This small molecule binds to this protein.
Small molecule (SMILES): CCCCCCCCCCCCOS(=O)(=O)O

Sequence of chain 21.A:
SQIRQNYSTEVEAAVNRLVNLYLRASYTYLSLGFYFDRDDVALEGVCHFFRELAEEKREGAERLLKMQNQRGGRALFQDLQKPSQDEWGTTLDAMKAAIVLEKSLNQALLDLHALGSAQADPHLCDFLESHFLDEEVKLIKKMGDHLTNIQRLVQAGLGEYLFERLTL

Binding-site contacts:
Ligand atom C9 contacts residue SDS1 of chain 4.B at 0.7 Å.
Ligand atom C2 contacts residue GLU63 of chain 4.A at 3.7 Å.
Ligand atom O3S contacts residue LEU31 of chain 4.A at 3.7 Å.
Ligand atom C5 contacts residue SER27 of chain 21.A at 3.2 Å.
Ligand atom S contacts residue SDS1 of chain 4.B at 0.7 Å.
Ligand atom C8 contacts residue SDS1 of chain 4.B at 0.7 Å.
Ligand atom C5 contacts residue SDS1 of chain 4.B at 0.4 Å.
Ligand atom C3 contacts residue SER27 of chain 21.A at 3.1 Å.
Ligand atom C7 contacts residue SDS1 of chain 4.B at 0.7 Å.
Ligand atom C6 contacts residue SDS1 of chain 4.B at 0.6 Å.
Ligand atom S contacts residue ARG59 of chain 21.A at 3.3 Å.
Ligand atom O4 contacts residue ARG59 of chain 21.A at 3.0 Å.
Ligand atom C11 contacts residue SDS1 of chain 4.B at 0.6 Å.
Ligand atom O2S contacts residue SER27 of chain 4.A at 3.4 Å (h-bond).
Ligand atom O2S contacts residue SDS1 of chain 4.B at 0.6 Å.
Ligand atom O1S contacts residue GLU56 of chain 4.A at 3.7 Å.
Ligand atom C10 contacts residue SDS1 of chain 4.B at 0.7 Å.
Ligand atom C2 contacts residue ALA55 of chain 21.A at 3.8 Å (hydrophobic).
Ligand atom O4 contacts residue GLU63 of chain 21.A at 3.4 Å (salt-bridge).
Ligand atom C1 contacts residue SDS1 of chain 4.B at 0.4 Å.
Ligand atom O4 contacts residue ARG59 of chain 4.A at 3.5 Å (salt-bridge).
Ligand atom C3 contacts residue ALA55 of chain 21.A at 3.8 Å (hydrophobic).
Ligand atom C3 contacts residue SDS1 of chain 4.B at 0.6 Å.
Ligand atom C12 contacts residue SER27 of chain 4.A at 3.3 Å.
Ligand atom C2 contacts residue SDS1 of chain 4.B at 0.7 Å.
Ligand atom C4 contacts residue SER27 of chain 21.A at 3.4 Å.
Ligand atom S contacts residue GLU63 of chain 21.A at 3.4 Å (salt-bridge).
Ligand atom O2S contacts residue ARG59 of chain 21.A at 3.2 Å.
Ligand atom C12 contacts residue SDS1 of chain 4.B at 0.4 Å.
Ligand atom C3 contacts residue ARG59 of chain 4.A at 3.6 Å.
Ligand atom C4 contacts residue ARG59 of chain 4.A at 3.8 Å.
Ligand atom O3S contacts residue SDS1 of chain 4.B at 2.1 Å.
Ligand atom C1 contacts residue SER27 of chain 4.A at 3.2 Å.
Ligand atom C4 contacts residue SDS1 of chain 4.B at 0.4 Å.
Ligand atom C8 contacts residue LEU81 of chain 4.A at 3.7 Å (hydrophobic).
Ligand atom O3S contacts residue ARG59 of chain 21.A at 3.2 Å.
Ligand atom O3S contacts residue GLU63 of chain 21.A at 2.4 Å (salt-bridge).
Ligand atom O1S contacts residue SDS1 of chain 4.B at 1.1 Å.
Ligand atom O1S contacts residue ALA55 of chain 4.A at 2.9 Å.
Ligand atom O4 contacts residue SDS1 of chain 4.B at 1.4 Å.

Sequence of chain 4.A:
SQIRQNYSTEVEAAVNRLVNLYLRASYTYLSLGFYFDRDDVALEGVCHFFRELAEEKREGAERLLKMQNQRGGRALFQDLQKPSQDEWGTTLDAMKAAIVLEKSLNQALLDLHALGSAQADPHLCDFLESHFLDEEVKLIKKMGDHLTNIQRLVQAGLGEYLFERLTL